Sequence of chain 2.MA:
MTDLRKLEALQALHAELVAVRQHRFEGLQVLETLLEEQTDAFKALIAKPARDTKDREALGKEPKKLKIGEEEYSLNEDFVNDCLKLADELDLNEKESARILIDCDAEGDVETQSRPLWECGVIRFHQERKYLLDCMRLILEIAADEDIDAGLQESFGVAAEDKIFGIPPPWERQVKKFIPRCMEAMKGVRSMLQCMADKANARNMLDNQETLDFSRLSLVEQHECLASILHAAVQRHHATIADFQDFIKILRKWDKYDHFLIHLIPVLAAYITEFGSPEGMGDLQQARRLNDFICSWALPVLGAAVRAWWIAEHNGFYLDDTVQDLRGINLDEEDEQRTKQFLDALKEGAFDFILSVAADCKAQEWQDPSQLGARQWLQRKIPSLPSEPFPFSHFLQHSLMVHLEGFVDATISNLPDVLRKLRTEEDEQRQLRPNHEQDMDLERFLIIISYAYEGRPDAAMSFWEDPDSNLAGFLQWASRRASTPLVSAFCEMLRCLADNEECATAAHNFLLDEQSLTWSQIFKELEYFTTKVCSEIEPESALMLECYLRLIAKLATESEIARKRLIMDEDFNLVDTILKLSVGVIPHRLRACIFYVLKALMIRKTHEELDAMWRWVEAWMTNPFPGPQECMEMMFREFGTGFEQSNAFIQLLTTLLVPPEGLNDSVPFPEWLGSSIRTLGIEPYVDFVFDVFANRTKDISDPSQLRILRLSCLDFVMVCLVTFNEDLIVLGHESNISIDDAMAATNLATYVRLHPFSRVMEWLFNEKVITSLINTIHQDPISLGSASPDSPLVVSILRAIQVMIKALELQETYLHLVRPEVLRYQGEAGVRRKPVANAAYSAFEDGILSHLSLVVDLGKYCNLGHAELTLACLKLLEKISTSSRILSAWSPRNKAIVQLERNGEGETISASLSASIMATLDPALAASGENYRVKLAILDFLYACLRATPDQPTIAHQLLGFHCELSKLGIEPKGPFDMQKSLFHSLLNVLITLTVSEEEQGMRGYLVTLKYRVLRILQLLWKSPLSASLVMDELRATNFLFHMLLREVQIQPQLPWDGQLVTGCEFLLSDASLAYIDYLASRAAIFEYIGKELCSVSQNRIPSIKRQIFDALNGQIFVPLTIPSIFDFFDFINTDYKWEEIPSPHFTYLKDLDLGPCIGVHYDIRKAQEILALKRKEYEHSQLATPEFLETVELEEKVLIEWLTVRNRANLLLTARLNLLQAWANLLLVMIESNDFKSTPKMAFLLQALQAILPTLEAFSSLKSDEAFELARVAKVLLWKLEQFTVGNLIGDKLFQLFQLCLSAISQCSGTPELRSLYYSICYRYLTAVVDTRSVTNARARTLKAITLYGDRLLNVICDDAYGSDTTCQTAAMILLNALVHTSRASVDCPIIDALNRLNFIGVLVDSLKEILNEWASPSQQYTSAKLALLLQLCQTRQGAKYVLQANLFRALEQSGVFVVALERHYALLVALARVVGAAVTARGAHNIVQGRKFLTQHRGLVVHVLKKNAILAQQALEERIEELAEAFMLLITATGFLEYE

Binding-site contacts:
Ligand atom CE contacts residue LYS1225 of chain 2.MA at 2.8 Å.
Ligand atom CZ contacts residue ARG1044 of chain 2.A at 3.2 Å.
Ligand atom N contacts residue GLN1074 of chain 2.A at 3.2 Å (h-bond).
Ligand atom CD1 contacts residue ARG1044 of chain 2.A at 3.1 Å.
Ligand atom O contacts residue ARG1049 of chain 2.A at 3.7 Å.
Ligand atom CB contacts residue GLN1074 of chain 2.A at 3.5 Å.
Ligand atom O contacts residue ASN1069 of chain 2.A at 3.0 Å (h-bond).
Ligand atom CE contacts residue GLU1228 of chain 2.MA at 2.5 Å.
Ligand atom CG contacts residue ILE1045 of chain 2.A at 3.5 Å (hydrophobic).
Ligand atom CE1 contacts residue ARG1044 of chain 2.A at 3.5 Å.
Ligand atom C contacts residue ASN1069 of chain 2.A at 3.2 Å.
Ligand atom CG contacts residue GLU1228 of chain 2.MA at 3.1 Å.
Ligand atom O contacts residue ARG1049 of chain 2.A at 3.7 Å.
Ligand atom CD2 contacts residue ILE1045 of chain 2.A at 3.7 Å (hydrophobic).
Ligand atom CB contacts residue GLU1052 of chain 2.A at 3.1 Å.
Ligand atom O contacts residue ILE1045 of chain 2.A at 3.6 Å.
Ligand atom CD1 contacts residue PHE1068 of chain 2.A at 3.4 Å (hydrophobic).
Ligand atom CA contacts residue ASN1069 of chain 2.A at 3.5 Å.
Ligand atom CA contacts residue THR1065 of chain 2.A at 3.6 Å.
Ligand atom CG2 contacts residue PHE1068 of chain 2.A at 3.6 Å (hydrophobic).
Ligand atom NZ contacts residue GLU1228 of chain 2.MA at 2.9 Å.
Ligand atom CD contacts residue GLN1074 of chain 2.A at 3.5 Å.
Ligand atom NZ contacts residue LYS1225 of chain 2.MA at 2.1 Å.
Ligand atom N contacts residue THR1065 of chain 2.A at 3.2 Å (h-bond).
Ligand atom NH1 contacts residue ASN1069 of chain 2.A at 2.8 Å (h-bond).
Ligand atom O contacts residue THR1065 of chain 2.A at 3.6 Å.
Ligand atom O contacts residue ASN1069 of chain 2.A at 3.3 Å (h-bond).
Ligand atom O contacts residue THR1065 of chain 2.A at 3.2 Å.
Ligand atom OG1 contacts residue ARG1049 of chain 2.A at 2.9 Å (salt-bridge).
Ligand atom CD contacts residue GLU1228 of chain 2.MA at 3.0 Å.
Ligand atom O contacts residue GLN1074 of chain 2.A at 3.0 Å (h-bond).
Ligand atom O contacts residue ARG1049 of chain 2.A at 3.7 Å.
Ligand atom NZ contacts residue ASP1073 of chain 2.A at 3.0 Å (salt-bridge).
Ligand atom CG contacts residue GLU1052 of chain 2.A at 3.2 Å.
Ligand atom NH2 contacts residue ASP1073 of chain 2.A at 3.1 Å (salt-bridge).
Ligand atom CG1 contacts residue PHE1068 of chain 2.A at 3.4 Å (hydrophobic).
Ligand atom CD1 contacts residue THR1065 of chain 2.A at 3.5 Å.
Ligand atom N contacts residue ASN1069 of chain 2.A at 2.9 Å (h-bond).
Ligand atom CD1 contacts residue ILE1053 of chain 2.A at 3.4 Å (hydrophobic).
Ligand atom NH1 contacts residue ASP1073 of chain 2.A at 3.6 Å.

Sequence of chain 2.A:
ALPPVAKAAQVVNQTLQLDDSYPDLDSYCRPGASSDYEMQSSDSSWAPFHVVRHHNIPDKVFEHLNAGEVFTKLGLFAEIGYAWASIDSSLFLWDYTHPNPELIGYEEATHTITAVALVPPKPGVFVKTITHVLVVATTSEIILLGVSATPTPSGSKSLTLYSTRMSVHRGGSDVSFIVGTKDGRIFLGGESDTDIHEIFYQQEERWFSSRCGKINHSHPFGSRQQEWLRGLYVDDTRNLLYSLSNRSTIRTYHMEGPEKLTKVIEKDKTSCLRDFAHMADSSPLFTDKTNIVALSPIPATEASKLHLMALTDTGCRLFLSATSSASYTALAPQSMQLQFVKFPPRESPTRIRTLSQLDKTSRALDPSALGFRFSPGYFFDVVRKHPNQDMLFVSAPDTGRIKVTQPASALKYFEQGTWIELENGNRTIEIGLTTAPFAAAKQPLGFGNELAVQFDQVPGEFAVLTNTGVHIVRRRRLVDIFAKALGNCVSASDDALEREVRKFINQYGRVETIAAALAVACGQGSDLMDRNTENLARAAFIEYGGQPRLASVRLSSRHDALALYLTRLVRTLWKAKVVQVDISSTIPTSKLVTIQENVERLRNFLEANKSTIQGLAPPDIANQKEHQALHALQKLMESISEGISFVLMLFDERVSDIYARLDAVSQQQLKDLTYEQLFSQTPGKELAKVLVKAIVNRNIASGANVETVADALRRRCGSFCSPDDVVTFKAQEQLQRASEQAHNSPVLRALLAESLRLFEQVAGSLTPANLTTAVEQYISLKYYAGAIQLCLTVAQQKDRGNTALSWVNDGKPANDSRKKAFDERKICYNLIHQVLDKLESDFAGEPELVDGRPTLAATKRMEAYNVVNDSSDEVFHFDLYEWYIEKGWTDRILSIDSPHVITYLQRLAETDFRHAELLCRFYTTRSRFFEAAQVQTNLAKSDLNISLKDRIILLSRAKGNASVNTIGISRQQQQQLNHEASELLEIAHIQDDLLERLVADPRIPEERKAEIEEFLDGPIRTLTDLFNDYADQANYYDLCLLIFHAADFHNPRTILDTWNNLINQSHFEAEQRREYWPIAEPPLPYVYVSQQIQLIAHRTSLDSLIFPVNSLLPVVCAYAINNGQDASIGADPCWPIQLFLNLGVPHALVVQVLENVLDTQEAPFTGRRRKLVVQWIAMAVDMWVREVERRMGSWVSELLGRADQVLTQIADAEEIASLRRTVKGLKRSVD

This protein binds this small molecule.
Small molecule (SMILES): CC[C@H](C)[C@H](NC(=O)[C@@H](NC(=O)[C@H](CC(C)C)NC(=O)[C@@H](N)CCCCN)C(C)C)C(=O)N[C@@H](CC(N)=O)C(=O)N[C@@H](CCCCN)C(=O)N[C@@H](CC(=O)O)C(=O)N[C@@H](CCSC)C(=O)N[C@@H](CCCN=C(N)N)C(=O)N[C@H](C(=O)N[C@@H](CC(=O)O)C(=O)N[C@@H](CC(C)C)C(=O)N[C@@H](Cc1ccccc1)C(=O)N[C@@H](CO)C(=O)N1CCC[C@H]1C(=O)N1CCC[C@H]1C(=O)N[C@H](C=O)CC(N)=O)[C@@H](C)O